Sequence of chain 4.C:
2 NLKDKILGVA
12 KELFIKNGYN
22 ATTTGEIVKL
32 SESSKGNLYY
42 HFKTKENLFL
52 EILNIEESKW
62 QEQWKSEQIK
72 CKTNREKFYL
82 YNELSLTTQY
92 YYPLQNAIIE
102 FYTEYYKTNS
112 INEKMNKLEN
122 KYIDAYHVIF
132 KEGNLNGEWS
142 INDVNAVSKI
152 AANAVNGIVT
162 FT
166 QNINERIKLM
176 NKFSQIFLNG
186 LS

This protein binds this small molecule.
Small molecule (SMILES): CCNc1cc2oc3c/c(=[NH+]/CC)c(C)cc-3c(-c3ccccc3C(=O)OCC)c2cc1C

Binding-site contacts:
Ligand atom C11 contacts residue GLN96 of chain 4.C at 3.5 Å.
Ligand atom C2 contacts residue TYR93 of chain 4.C at 3.8 Å (hydrophobic).
Ligand atom C22 contacts residue VAL160 of chain 4.C at 3.4 Å (hydrophobic).
Ligand atom O1 contacts residue THR89 of chain 4.C at 3.4 Å (h-bond).
Ligand atom O27 contacts residue TRP61 of chain 4.C at 3.1 Å.
Ligand atom C21 contacts residue GLN64 of chain 4.C at 3.5 Å.
Ligand atom C25 contacts residue GLN64 of chain 4.C at 3.2 Å.
Ligand atom C23 contacts residue GLN90 of chain 4.C at 2.9 Å.
Ligand atom O2 contacts residue TYR123 of chain 4.C at 3.7 Å.
Ligand atom C18 contacts residue LEU54 of chain 4.C at 3.8 Å (hydrophobic).
Ligand atom N2 contacts residue GLN64 of chain 4.C at 3.0 Å (h-bond).
Ligand atom C4 contacts residue TRP61 of chain 4.C at 3.8 Å (hydrophobic).
Ligand atom C26 contacts residue GLU58 of chain 4.C at 3.5 Å.
Ligand atom C6 contacts residue TRP61 of chain 4.C at 3.8 Å (hydrophobic).
Ligand atom C16 contacts residue LEU54 of chain 4.C at 3.7 Å (hydrophobic).
Ligand atom C3 contacts residue GLU57 of chain 4.C at 3.8 Å.
Ligand atom C12 contacts residue GLN96 of chain 4.C at 3.6 Å.
Ligand atom C3 contacts residue TRP61 of chain 4.C at 3.8 Å (hydrophobic).
Ligand atom C17 contacts residue LEU54 of chain 4.C at 3.1 Å (hydrophobic).
Ligand atom C15 contacts residue GLU57 of chain 4.C at 3.7 Å.
Ligand atom C24 contacts residue GLN64 of chain 4.C at 3.5 Å.
Ligand atom C23 contacts residue VAL160 of chain 4.C at 3.0 Å (hydrophobic).
Ligand atom O2 contacts residue GLU58 of chain 4.C at 2.9 Å (salt-bridge).
Ligand atom N1 contacts residue GLN96 of chain 4.C at 3.5 Å (h-bond).
Ligand atom C23 contacts residue GLN96 of chain 4.C at 3.8 Å.
Ligand atom N1 contacts residue GLN90 of chain 4.C at 3.8 Å.
Ligand atom C15 contacts residue TYR93 of chain 4.C at 3.4 Å (hydrophobic).
Ligand atom C29 contacts residue GLU58 of chain 4.C at 3.8 Å.
Ligand atom C21 contacts residue TRP61 of chain 4.C at 3.6 Å (hydrophobic).
Ligand atom C21 contacts residue GLU57 of chain 4.C at 3.4 Å.
Ligand atom C28 contacts residue TYR123 of chain 4.C at 3.5 Å (hydrophobic).
Ligand atom C16 contacts residue GLU57 of chain 4.C at 3.5 Å.
Ligand atom C20 contacts residue GLN96 of chain 4.C at 3.8 Å.
Ligand atom C29 contacts residue TYR123 of chain 4.C at 3.6 Å (hydrophobic).
Ligand atom C22 contacts residue GLN90 of chain 4.C at 2.6 Å.
Ligand atom C5 contacts residue GLN64 of chain 4.C at 3.8 Å.
Ligand atom C6 contacts residue THR89 of chain 4.C at 3.6 Å.
Ligand atom C22 contacts residue SER86 of chain 4.C at 3.8 Å.
Ligand atom C18 contacts residue GLU58 of chain 4.C at 3.7 Å.
Ligand atom C29 contacts residue LEU119 of chain 4.C at 3.6 Å (hydrophobic).